Sequence of chain 1.A:
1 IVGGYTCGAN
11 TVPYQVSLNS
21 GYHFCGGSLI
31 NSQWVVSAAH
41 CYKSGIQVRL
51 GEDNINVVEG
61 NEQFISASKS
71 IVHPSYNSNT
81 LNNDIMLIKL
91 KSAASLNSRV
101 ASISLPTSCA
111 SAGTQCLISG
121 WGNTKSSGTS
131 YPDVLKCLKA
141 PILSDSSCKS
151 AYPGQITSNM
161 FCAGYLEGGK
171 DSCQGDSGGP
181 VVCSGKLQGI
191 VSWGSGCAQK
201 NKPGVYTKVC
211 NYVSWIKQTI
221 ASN

Binding-site contacts:
Ligand atom C13 contacts residue VAL191 of chain 1.A at 4.1 Å (hydrophobic).
Ligand atom N3 contacts residue GLN174 of chain 1.A at 3.7 Å.
Ligand atom C4 contacts residue GLY194 of chain 1.A at 3.8 Å.
Ligand atom C5 contacts residue GLN174 of chain 1.A at 4.1 Å.
Ligand atom C14 contacts residue VAL191 of chain 1.A at 4.0 Å (hydrophobic).
Ligand atom C2 contacts residue SER172 of chain 1.A at 3.9 Å.
Ligand atom N1 contacts residue TRP193 of chain 1.A at 3.8 Å.
Ligand atom C1 contacts residue GLY204 of chain 1.A at 4.0 Å.
Ligand atom C2 contacts residue GLY194 of chain 1.A at 3.8 Å.
Ligand atom C13 contacts residue SER177 of chain 1.A at 4.1 Å.
Ligand atom C12 contacts residue GLN174 of chain 1.A at 3.7 Å.
Ligand atom C14 contacts residue CYS173 of chain 1.A at 3.9 Å (hydrophobic).
Ligand atom C3 contacts residue GLY196 of chain 1.A at 3.3 Å.
Ligand atom N2 contacts residue SER172 of chain 1.A at 3.5 Å (h-bond).
Ligand atom C6 contacts residue SER177 of chain 1.A at 3.7 Å.
Ligand atom C11 contacts residue GLN174 of chain 1.A at 4.1 Å.
Ligand atom C2 contacts residue TRP193 of chain 1.A at 3.7 Å (hydrophobic).
Ligand atom C1 contacts residue GLY194 of chain 1.A at 4.0 Å.
Ligand atom C1 contacts residue SER172 of chain 1.A at 3.3 Å.
Ligand atom N1 contacts residue SER172 of chain 1.A at 3.0 Å (h-bond).
Ligand atom N2 contacts residue GLY194 of chain 1.A at 3.8 Å.
Ligand atom C2 contacts residue GLY196 of chain 1.A at 4.0 Å.
Ligand atom N1 contacts residue GLY204 of chain 1.A at 3.2 Å.
Ligand atom N1 contacts residue ASP171 of chain 1.A at 3.0 Å (salt-bridge).
Ligand atom C3 contacts residue GLY194 of chain 1.A at 3.4 Å.
Ligand atom C3 contacts residue TRP193 of chain 1.A at 3.8 Å (hydrophobic).
Ligand atom C8 contacts residue GLN174 of chain 1.A at 3.8 Å.
Ligand atom C1 contacts residue GLY196 of chain 1.A at 3.9 Å.
Ligand atom N2 contacts residue CYS197 of chain 1.A at 3.8 Å.
Ligand atom C14 contacts residue TRP193 of chain 1.A at 4.1 Å (hydrophobic).
Ligand atom O contacts residue GLN174 of chain 1.A at 3.7 Å.
Ligand atom N2 contacts residue GLY196 of chain 1.A at 2.9 Å (h-bond).
Ligand atom N2 contacts residue ASP171 of chain 1.A at 2.7 Å (salt-bridge).
Ligand atom C1 contacts residue ASP171 of chain 1.A at 3.5 Å.
Ligand atom C14 contacts residue SER172 of chain 1.A at 3.9 Å.
Ligand atom C2 contacts residue CYS173 of chain 1.A at 4.1 Å (hydrophobic).
Ligand atom N4 contacts residue GLN174 of chain 1.A at 3.8 Å.
Ligand atom C13 contacts residue CYS173 of chain 1.A at 3.7 Å (hydrophobic).
Ligand atom C1 contacts residue TRP193 of chain 1.A at 3.8 Å (hydrophobic).
Ligand atom C7 contacts residue GLN174 of chain 1.A at 3.6 Å.

This small molecule binds to this protein.
Small molecule (SMILES): [H]/N=C(\N)c1ccc(/C=N/NC(=O)c2cccnc2)cc1